Sequence of chain 1.A:
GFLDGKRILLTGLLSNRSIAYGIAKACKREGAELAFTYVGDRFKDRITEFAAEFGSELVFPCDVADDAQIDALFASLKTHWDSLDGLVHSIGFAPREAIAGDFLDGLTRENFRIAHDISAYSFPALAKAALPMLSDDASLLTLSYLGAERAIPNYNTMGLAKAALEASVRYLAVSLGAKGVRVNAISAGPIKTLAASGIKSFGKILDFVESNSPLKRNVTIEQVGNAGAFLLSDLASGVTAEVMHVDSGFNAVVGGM

Binding-site contacts:
Ligand atom O2 contacts residue PHE94 of chain 1.A at 3.2 Å.
Ligand atom C5 contacts residue NAD1 of chain 1.B at 3.6 Å.
Ligand atom C10 contacts residue GLY93 of chain 1.A at 3.3 Å.
Ligand atom F contacts residue NAD1 of chain 1.B at 3.3 Å.
Ligand atom CL contacts residue NAD1 of chain 1.B at 3.4 Å.
Ligand atom C4 contacts residue TYR156 of chain 1.A at 3.5 Å (hydrophobic).
Ligand atom C1 contacts residue TYR146 of chain 1.A at 3.8 Å (hydrophobic).
Ligand atom CL contacts residue GLY93 of chain 1.A at 3.4 Å.
Ligand atom C13 contacts residue ILE200 of chain 1.A at 3.9 Å (hydrophobic).
Ligand atom O1 contacts residue ALA196 of chain 1.A at 3.8 Å.
Ligand atom C13 contacts residue NAD1 of chain 1.B at 3.4 Å.
Ligand atom F contacts residue PHE203 of chain 1.A at 3.3 Å.
Ligand atom C3 contacts residue TYR156 of chain 1.A at 3.4 Å (hydrophobic).
Ligand atom C11 contacts residue ALA196 of chain 1.A at 3.6 Å (hydrophobic).
Ligand atom C contacts residue ILE200 of chain 1.A at 4.0 Å (hydrophobic).
Ligand atom C12 contacts residue NAD1 of chain 1.B at 3.6 Å.
Ligand atom O1 contacts residue NAD1 of chain 1.B at 2.9 Å (h-bond).
Ligand atom C contacts residue TYR146 of chain 1.A at 3.5 Å (hydrophobic).
Ligand atom O contacts residue LYS163 of chain 1.A at 3.8 Å.
Ligand atom O3 contacts residue ILE100 of chain 1.A at 2.8 Å.
Ligand atom O contacts residue NAD1 of chain 1.B at 2.5 Å (h-bond).
Ligand atom N contacts residue PHE94 of chain 1.A at 3.8 Å.
Ligand atom O2 contacts residue ALA95 of chain 1.A at 3.2 Å (h-bond).
Ligand atom C3 contacts residue TYR146 of chain 1.A at 3.9 Å (hydrophobic).
Ligand atom C3 contacts residue NAD1 of chain 1.B at 3.7 Å.
Ligand atom C10 contacts residue PHE94 of chain 1.A at 4.0 Å (hydrophobic).
Ligand atom CL contacts residue ALA196 of chain 1.A at 3.7 Å.
Ligand atom C6 contacts residue ALA196 of chain 1.A at 3.8 Å (hydrophobic).
Ligand atom F contacts residue ILE200 of chain 1.A at 3.9 Å.
Ligand atom O contacts residue TYR156 of chain 1.A at 2.5 Å (h-bond).
Ligand atom N contacts residue ALA95 of chain 1.A at 3.3 Å (h-bond).
Ligand atom C1 contacts residue NAD1 of chain 1.B at 3.8 Å.
Ligand atom N contacts residue ILE100 of chain 1.A at 3.8 Å.
Ligand atom C11 contacts residue GLY93 of chain 1.A at 3.8 Å.
Ligand atom F contacts residue ALA197 of chain 1.A at 3.3 Å.
Ligand atom C6 contacts residue NAD1 of chain 1.B at 3.7 Å.
Ligand atom O3 contacts residue ALA95 of chain 1.A at 3.0 Å (h-bond).
Ligand atom C11 contacts residue MET159 of chain 1.A at 3.9 Å (hydrophobic).
Ligand atom C2 contacts residue NAD1 of chain 1.B at 3.6 Å.
Ligand atom C4 contacts residue NAD1 of chain 1.B at 3.4 Å.

A small-molecule ligand and the protein it binds are described below.
Small molecule (SMILES): CCc1cc(O)c(Oc2ccc([N+](=O)[O-])cc2Cl)cc1F